A small-molecule ligand and the protein it binds are described below.
Small molecule (SMILES): C=C[C@@H]1C[C@]1(NC(=O)[C@@H]1C[C@@H](Oc2cc(-c3csc(NC(=O)C(C)C)n3)nc3cc(OC)ccc23)CN1C(=O)[C@@H](NC(=O)OC1CCCC1)C(C)(C)C)C(=O)O

Binding-site contacts:
Ligand atom C8 contacts residue LYS136 of chain 1.A at 3.6 Å.
Ligand atom O18 contacts residue ALA157 of chain 1.A at 2.9 Å (h-bond).
Ligand atom C5 contacts residue PHE154 of chain 1.A at 3.3 Å (hydrophobic).
Ligand atom N24 contacts residue ALA157 of chain 1.A at 3.1 Å (h-bond).
Ligand atom C7 contacts residue LEU135 of chain 1.A at 3.6 Å (hydrophobic).
Ligand atom O3 contacts residue LEU135 of chain 1.A at 3.7 Å.
Ligand atom C8 contacts residue VAL132 of chain 1.A at 3.7 Å (hydrophobic).
Ligand atom C7 contacts residue LYS136 of chain 1.A at 3.6 Å.
Ligand atom C12 contacts residue ARG155 of chain 1.A at 3.6 Å.
Ligand atom C32 contacts residue ALA157 of chain 1.A at 3.7 Å (hydrophobic).
Ligand atom S49 contacts residue TYR56 of chain 1.A at 3.5 Å.
Ligand atom C31 contacts residue ASP168 of chain 1.A at 3.5 Å.
Ligand atom O45 contacts residue ARG155 of chain 1.A at 3.5 Å.
Ligand atom C2 contacts residue SER139 of chain 1.A at 3.4 Å.
Ligand atom O27 contacts residue ALA157 of chain 1.A at 3.5 Å (h-bond).
Ligand atom O18 contacts residue ALA156 of chain 1.A at 3.3 Å.
Ligand atom O3 contacts residue SER138 of chain 1.A at 3.5 Å (h-bond).
Ligand atom C28 contacts residue ALA157 of chain 1.A at 3.7 Å (hydrophobic).
Ligand atom C36 contacts residue ASP81 of chain 1.A at 3.6 Å.
Ligand atom C10 contacts residue HIS57 of chain 1.A at 3.5 Å.
Ligand atom C22 contacts residue CYS159 of chain 1.A at 3.6 Å (hydrophobic).
Ligand atom C50 contacts residue HIS57 of chain 1.A at 3.7 Å.
Ligand atom C46 contacts residue ARG155 of chain 1.A at 3.0 Å.
Ligand atom O3 contacts residue GLY137 of chain 1.A at 2.8 Å (h-bond).
Ligand atom C5 contacts residue SER139 of chain 1.A at 3.7 Å.
Ligand atom O1 contacts residue HIS57 of chain 1.A at 3.1 Å (h-bond).
Ligand atom C42 contacts residue ARG155 of chain 1.A at 3.7 Å.
Ligand atom O1 contacts residue SER139 of chain 1.A at 3.3 Å (h-bond).
Ligand atom O11 contacts residue LYS136 of chain 1.A at 2.7 Å (salt-bridge).
Ligand atom N37 contacts residue ASP81 of chain 1.A at 3.7 Å.
Ligand atom C28 contacts residue ALA156 of chain 1.A at 3.7 Å (hydrophobic).
Ligand atom C48 contacts residue VAL78 of chain 1.A at 3.6 Å (hydrophobic).
Ligand atom O3 contacts residue LYS136 of chain 1.A at 3.6 Å.
Ligand atom N51 contacts residue HIS57 of chain 1.A at 3.3 Å.
Ligand atom C41 contacts residue ASP168 of chain 1.A at 3.7 Å.
Ligand atom O3 contacts residue SER139 of chain 1.A at 3.5 Å (h-bond).
Ligand atom C32 contacts residue VAL158 of chain 1.A at 3.7 Å (hydrophobic).
Ligand atom N9 contacts residue HIS57 of chain 1.A at 3.3 Å (h-bond).
Ligand atom N9 contacts residue ARG155 of chain 1.A at 3.0 Å (salt-bridge).
Ligand atom C13 contacts residue HIS57 of chain 1.A at 3.4 Å.

Sequence of chain 1.A:
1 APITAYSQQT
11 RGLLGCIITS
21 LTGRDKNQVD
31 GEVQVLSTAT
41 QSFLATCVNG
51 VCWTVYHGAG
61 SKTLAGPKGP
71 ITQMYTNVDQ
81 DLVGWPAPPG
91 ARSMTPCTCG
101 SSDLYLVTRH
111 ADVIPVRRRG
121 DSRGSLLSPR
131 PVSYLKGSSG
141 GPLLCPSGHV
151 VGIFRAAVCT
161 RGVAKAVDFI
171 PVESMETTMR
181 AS